Binding-site contacts:
Ligand atom C contacts residue SER142 of chain 2.A at 3.4 Å.
Ligand atom CB contacts residue TYR61 of chain 2.A at 3.5 Å (hydrophobic).
Ligand atom CA contacts residue PRO89 of chain 2.A at 4.1 Å (hydrophobic).
Ligand atom OE1 contacts residue SER142 of chain 2.A at 3.4 Å (h-bond).
Ligand atom OXT contacts residue SER142 of chain 2.A at 4.0 Å.
Ligand atom OE1 contacts residue THR143 of chain 2.A at 3.1 Å (h-bond).
Ligand atom OE1 contacts residue LEU138 of chain 2.A at 4.2 Å.
Ligand atom CG contacts residue TYR61 of chain 2.A at 4.2 Å (hydrophobic).
Ligand atom N contacts residue THR91 of chain 2.A at 2.9 Å (h-bond).
Ligand atom CA contacts residue GLU193 of chain 2.A at 3.3 Å.
Ligand atom C contacts residue THR91 of chain 2.A at 3.7 Å.
Ligand atom OE2 contacts residue THR143 of chain 2.A at 2.6 Å (h-bond).
Ligand atom OXT contacts residue THR91 of chain 2.A at 2.9 Å (h-bond).
Ligand atom O contacts residue TYR61 of chain 2.A at 3.4 Å.
Ligand atom N contacts residue PRO89 of chain 2.A at 3.0 Å (h-bond).
Ligand atom CG contacts residue LEU138 of chain 2.A at 3.8 Å (hydrophobic).
Ligand atom OXT contacts residue ARG96 of chain 2.A at 2.8 Å (salt-bridge).
Ligand atom CD contacts residue GLU193 of chain 2.A at 3.8 Å.
Ligand atom O contacts residue ARG96 of chain 2.A at 2.9 Å (salt-bridge).
Ligand atom CB contacts residue GLU193 of chain 2.A at 4.0 Å.
Ligand atom CG contacts residue GLU193 of chain 2.A at 3.5 Å.
Ligand atom OE1 contacts residue GLY141 of chain 2.A at 3.8 Å.
Ligand atom CA contacts residue SER142 of chain 2.A at 3.3 Å.
Ligand atom C contacts residue TYR61 of chain 2.A at 3.6 Å (hydrophobic).
Ligand atom CA contacts residue TYR61 of chain 2.A at 4.0 Å (hydrophobic).
Ligand atom N contacts residue SER142 of chain 2.A at 4.0 Å.
Ligand atom N contacts residue GLU193 of chain 2.A at 2.8 Å (salt-bridge).
Ligand atom C contacts residue ARG96 of chain 2.A at 3.5 Å.
Ligand atom CD contacts residue THR143 of chain 2.A at 3.3 Å.
Ligand atom OXT contacts residue TYR61 of chain 2.A at 3.5 Å.
Ligand atom N contacts residue TYR61 of chain 2.A at 4.1 Å.
Ligand atom O contacts residue SER142 of chain 2.A at 2.8 Å (h-bond).
Ligand atom CD contacts residue LEU138 of chain 2.A at 4.1 Å (hydrophobic).
Ligand atom CB contacts residue LEU138 of chain 2.A at 4.0 Å (hydrophobic).
Ligand atom N contacts residue TYR220 of chain 2.A at 3.7 Å.
Ligand atom OXT contacts residue LEU90 of chain 2.A at 3.5 Å.
Ligand atom OE2 contacts residue GLU193 of chain 2.A at 3.7 Å.
Ligand atom OXT contacts residue PRO89 of chain 2.A at 3.6 Å.
Ligand atom O contacts residue GLY141 of chain 2.A at 3.2 Å.
Ligand atom CA contacts residue THR91 of chain 2.A at 3.4 Å.

This small molecule binds to this protein.
Small molecule (SMILES): N[C@@H](CCC(=O)O)C(=O)O

Sequence of chain 2.A:
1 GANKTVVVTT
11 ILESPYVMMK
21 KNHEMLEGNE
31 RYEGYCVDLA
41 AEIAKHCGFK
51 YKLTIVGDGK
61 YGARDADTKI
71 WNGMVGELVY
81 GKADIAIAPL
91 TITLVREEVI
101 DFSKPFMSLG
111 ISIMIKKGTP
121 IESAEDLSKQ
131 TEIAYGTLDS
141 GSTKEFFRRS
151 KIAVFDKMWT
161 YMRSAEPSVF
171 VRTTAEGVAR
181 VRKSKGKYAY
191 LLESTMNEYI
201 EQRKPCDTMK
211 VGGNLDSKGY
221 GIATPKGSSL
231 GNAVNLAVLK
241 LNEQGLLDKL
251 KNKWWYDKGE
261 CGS